Binding-site contacts:
Ligand atom O7 contacts residue ASN154 of chain 1.E at 4.0 Å.
Ligand atom O5 contacts residue SER157 of chain 1.E at 3.9 Å.
Ligand atom C4 contacts residue ASN154 of chain 1.E at 4.2 Å.
Ligand atom N2 contacts residue ASN154 of chain 1.E at 2.9 Å (h-bond).
Ligand atom C1 contacts residue ASN154 of chain 1.E at 1.4 Å.
Ligand atom C7 contacts residue ASN154 of chain 1.E at 3.6 Å.
Ligand atom O5 contacts residue ASN154 of chain 1.E at 2.4 Å (h-bond).
Ligand atom C3 contacts residue ASN154 of chain 1.E at 3.8 Å.
Ligand atom C2 contacts residue ASN154 of chain 1.E at 2.5 Å.
Ligand atom C5 contacts residue ASN154 of chain 1.E at 3.6 Å.
Ligand atom C8 contacts residue ASN154 of chain 1.E at 4.0 Å.
Ligand atom C1 contacts residue SER156 of chain 1.E at 4.5 Å.
Ligand atom C1 contacts residue SER157 of chain 1.E at 4.2 Å.

This protein binds this small molecule.
Small molecule (SMILES): CC(=O)N[C@@H]1[C@@H](O)[C@H](O)[C@@H](CO)O[C@H]1O

Sequence of chain 1.E:
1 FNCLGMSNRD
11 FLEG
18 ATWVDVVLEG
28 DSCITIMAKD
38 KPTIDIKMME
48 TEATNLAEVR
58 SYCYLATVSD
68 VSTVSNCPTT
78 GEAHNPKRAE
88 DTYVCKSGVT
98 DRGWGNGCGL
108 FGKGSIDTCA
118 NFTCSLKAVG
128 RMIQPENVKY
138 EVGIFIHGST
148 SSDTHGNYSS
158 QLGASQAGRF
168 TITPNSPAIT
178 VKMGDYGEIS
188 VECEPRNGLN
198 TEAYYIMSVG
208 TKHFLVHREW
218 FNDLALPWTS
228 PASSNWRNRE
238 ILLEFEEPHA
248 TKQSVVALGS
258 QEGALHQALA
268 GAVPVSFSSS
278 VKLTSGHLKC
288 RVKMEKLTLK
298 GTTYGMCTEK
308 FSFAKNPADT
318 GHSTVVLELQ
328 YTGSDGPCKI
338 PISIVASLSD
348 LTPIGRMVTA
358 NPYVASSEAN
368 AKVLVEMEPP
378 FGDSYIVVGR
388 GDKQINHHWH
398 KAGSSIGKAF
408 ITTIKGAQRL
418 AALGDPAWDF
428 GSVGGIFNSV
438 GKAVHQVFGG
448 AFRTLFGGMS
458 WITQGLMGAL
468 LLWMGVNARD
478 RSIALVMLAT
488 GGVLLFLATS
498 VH